Sequence of chain 1.B:
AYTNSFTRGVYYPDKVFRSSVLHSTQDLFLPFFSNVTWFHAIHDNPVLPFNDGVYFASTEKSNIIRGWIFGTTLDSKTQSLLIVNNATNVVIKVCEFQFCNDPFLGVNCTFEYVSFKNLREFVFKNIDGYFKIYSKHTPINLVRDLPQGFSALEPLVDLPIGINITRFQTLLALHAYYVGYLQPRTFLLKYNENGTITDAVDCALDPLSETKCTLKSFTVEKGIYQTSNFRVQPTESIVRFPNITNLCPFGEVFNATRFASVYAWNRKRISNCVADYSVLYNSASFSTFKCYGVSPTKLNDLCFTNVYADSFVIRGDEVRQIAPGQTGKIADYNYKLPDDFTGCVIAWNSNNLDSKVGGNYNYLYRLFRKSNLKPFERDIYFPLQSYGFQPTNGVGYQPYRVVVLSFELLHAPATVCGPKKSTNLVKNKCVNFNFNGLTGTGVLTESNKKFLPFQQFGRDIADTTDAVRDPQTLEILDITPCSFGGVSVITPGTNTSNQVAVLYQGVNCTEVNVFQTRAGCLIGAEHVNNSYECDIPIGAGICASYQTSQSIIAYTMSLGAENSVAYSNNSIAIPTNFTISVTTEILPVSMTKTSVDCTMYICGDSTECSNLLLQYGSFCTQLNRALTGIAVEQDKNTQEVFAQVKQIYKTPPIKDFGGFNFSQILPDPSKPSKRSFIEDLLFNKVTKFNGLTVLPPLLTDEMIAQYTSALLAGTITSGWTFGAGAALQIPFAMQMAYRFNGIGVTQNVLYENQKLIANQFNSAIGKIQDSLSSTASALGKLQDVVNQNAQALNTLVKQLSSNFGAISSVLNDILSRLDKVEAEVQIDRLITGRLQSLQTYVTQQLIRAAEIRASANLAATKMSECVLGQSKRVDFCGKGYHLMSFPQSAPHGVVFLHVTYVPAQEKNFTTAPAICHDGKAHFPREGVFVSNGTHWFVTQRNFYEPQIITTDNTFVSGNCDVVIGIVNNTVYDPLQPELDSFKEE

Sequence of chain 1.C:
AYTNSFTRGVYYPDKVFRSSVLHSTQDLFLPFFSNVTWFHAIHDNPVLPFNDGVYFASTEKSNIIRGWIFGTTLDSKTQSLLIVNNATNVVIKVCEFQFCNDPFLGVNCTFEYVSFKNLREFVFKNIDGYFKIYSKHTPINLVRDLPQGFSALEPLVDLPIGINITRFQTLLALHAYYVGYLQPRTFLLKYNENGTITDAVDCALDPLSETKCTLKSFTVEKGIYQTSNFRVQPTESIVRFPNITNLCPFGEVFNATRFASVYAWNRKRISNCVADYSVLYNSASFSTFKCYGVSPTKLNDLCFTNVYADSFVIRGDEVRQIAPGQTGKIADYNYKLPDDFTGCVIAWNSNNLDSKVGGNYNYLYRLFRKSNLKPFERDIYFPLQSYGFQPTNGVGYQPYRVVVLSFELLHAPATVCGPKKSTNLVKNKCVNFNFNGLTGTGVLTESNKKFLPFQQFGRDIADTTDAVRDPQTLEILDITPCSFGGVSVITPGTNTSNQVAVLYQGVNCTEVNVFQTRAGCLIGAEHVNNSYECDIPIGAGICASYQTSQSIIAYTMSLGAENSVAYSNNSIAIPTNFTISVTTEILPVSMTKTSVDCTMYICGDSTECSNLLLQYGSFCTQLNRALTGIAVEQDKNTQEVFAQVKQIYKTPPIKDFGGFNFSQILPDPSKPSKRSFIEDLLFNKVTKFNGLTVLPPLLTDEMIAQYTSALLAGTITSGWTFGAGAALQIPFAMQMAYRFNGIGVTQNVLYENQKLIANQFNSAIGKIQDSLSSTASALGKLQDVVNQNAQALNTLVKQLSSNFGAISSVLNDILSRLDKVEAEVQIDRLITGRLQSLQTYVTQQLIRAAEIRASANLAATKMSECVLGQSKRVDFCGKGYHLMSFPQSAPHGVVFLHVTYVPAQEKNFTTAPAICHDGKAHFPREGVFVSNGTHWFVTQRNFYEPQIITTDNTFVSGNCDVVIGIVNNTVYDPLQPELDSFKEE

A protein and the small-molecule ligand that binds it are described below.
Small molecule (SMILES): CC(=O)N[C@@H]1[C@@H](O)[C@H](O)[C@@H](CO)O[C@H]1O

Binding-site contacts:
Ligand atom C7 contacts residue ASN1074 of chain 1.C at 4.3 Å.
Ligand atom C2 contacts residue GLN895 of chain 1.B at 4.4 Å.
Ligand atom C3 contacts residue ASN1074 of chain 1.C at 3.6 Å.
Ligand atom O5 contacts residue ASN1074 of chain 1.C at 2.5 Å (h-bond).
Ligand atom C5 contacts residue ASN1074 of chain 1.C at 3.5 Å.
Ligand atom O7 contacts residue ALA706 of chain 1.C at 3.8 Å.
Ligand atom C1 contacts residue ASN1074 of chain 1.C at 1.4 Å.
Ligand atom N2 contacts residue ASN1074 of chain 1.C at 3.0 Å (h-bond).
Ligand atom C4 contacts residue ASN1074 of chain 1.C at 4.1 Å.
Ligand atom C2 contacts residue ASN1074 of chain 1.C at 2.6 Å.
Ligand atom O3 contacts residue ALA706 of chain 1.C at 3.9 Å.